This small molecule binds to this protein.
Small molecule (SMILES): O=c1[nH]cnc2c1ncn2[C@@H]1O[C@H](COP(=O)(O)O)[C@@H](O)[C@H]1O

Sequence of chain 1.D:
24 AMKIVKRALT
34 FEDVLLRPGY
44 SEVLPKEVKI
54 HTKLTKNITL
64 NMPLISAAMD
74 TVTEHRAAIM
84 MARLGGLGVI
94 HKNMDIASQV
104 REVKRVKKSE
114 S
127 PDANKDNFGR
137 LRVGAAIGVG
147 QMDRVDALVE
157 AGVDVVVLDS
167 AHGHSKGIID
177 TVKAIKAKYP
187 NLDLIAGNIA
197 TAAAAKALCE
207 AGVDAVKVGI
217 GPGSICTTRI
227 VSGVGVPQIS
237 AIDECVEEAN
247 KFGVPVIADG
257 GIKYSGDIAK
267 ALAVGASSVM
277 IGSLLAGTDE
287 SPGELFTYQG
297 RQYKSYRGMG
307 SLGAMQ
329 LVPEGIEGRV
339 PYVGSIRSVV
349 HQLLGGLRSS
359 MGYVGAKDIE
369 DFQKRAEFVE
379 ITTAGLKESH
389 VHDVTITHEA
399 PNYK

Binding-site contacts:
Ligand atom O3' contacts residue ASP255 of chain 1.D at 2.5 Å (salt-bridge).
Ligand atom O3' contacts residue ALA70 of chain 1.D at 3.5 Å.
Ligand atom O1P contacts residue TYR302 of chain 1.D at 2.6 Å (h-bond).
Ligand atom C2' contacts residue ASP255 of chain 1.D at 3.6 Å.
Ligand atom C5' contacts residue TYR302 of chain 1.D at 3.6 Å (hydrophobic).
Ligand atom O6 contacts residue GLY306 of chain 1.D at 2.8 Å (h-bond).
Ligand atom O6 contacts residue GLY304 of chain 1.D at 3.2 Å.
Ligand atom O5' contacts residue GLY256 of chain 1.D at 3.6 Å.
Ligand atom N9 contacts residue ILE221 of chain 1.D at 3.7 Å.
Ligand atom C2 contacts residue GLU332 of chain 1.D at 3.7 Å.
Ligand atom N7 contacts residue ILE221 of chain 1.D at 3.3 Å.
Ligand atom N3 contacts residue CYS222 of chain 1.D at 3.6 Å (h-bond).
Ligand atom N7 contacts residue GLY304 of chain 1.D at 3.5 Å.
Ligand atom N7 contacts residue MET305 of chain 1.D at 2.9 Å (h-bond).
Ligand atom O3P contacts residue SER220 of chain 1.D at 2.9 Å (h-bond).
Ligand atom C3' contacts residue ASP255 of chain 1.D at 3.4 Å.
Ligand atom C6 contacts residue GLY306 of chain 1.D at 3.5 Å.
Ligand atom O3P contacts residue GLY257 of chain 1.D at 3.0 Å (h-bond).
Ligand atom C2 contacts residue CYS222 of chain 1.D at 3.1 Å (hydrophobic).
Ligand atom O2' contacts residue ASN194 of chain 1.D at 3.5 Å (h-bond).
Ligand atom O2' contacts residue ASP255 of chain 1.D at 2.5 Å (salt-bridge).
Ligand atom O2P contacts residue GLY278 of chain 1.D at 2.9 Å (h-bond).
Ligand atom N1 contacts residue GLU332 of chain 1.D at 3.0 Å (salt-bridge).
Ligand atom O6 contacts residue GLY333 of chain 1.D at 3.4 Å.
Ligand atom C8 contacts residue MET72 of chain 1.D at 3.5 Å (hydrophobic).
Ligand atom O1P contacts residue SER279 of chain 1.D at 3.0 Å (h-bond).
Ligand atom O2P contacts residue SER279 of chain 1.D at 3.5 Å (h-bond).
Ligand atom C5 contacts residue ILE221 of chain 1.D at 3.4 Å (hydrophobic).
Ligand atom C2 contacts residue 8L41 of chain 1.T at 3.5 Å.
Ligand atom N3 contacts residue 8L41 of chain 1.T at 3.7 Å.
Ligand atom O3' contacts residue MET276 of chain 1.D at 3.5 Å (h-bond).
Ligand atom O1P contacts residue SER220 of chain 1.D at 2.7 Å (h-bond).
Ligand atom C4' contacts residue ASP255 of chain 1.D at 3.5 Å.
Ligand atom C8 contacts residue ILE221 of chain 1.D at 3.5 Å (hydrophobic).
Ligand atom O6 contacts residue MET305 of chain 1.D at 3.2 Å (h-bond).
Ligand atom O3P contacts residue GLY219 of chain 1.D at 3.5 Å.
Ligand atom O5' contacts residue GLY219 of chain 1.D at 3.6 Å.
Ligand atom C4 contacts residue ILE221 of chain 1.D at 3.7 Å (hydrophobic).
Ligand atom C5 contacts residue MET305 of chain 1.D at 3.6 Å (hydrophobic).
Ligand atom N1 contacts residue 8L41 of chain 1.T at 3.6 Å.